Sequence of chain 1.A:
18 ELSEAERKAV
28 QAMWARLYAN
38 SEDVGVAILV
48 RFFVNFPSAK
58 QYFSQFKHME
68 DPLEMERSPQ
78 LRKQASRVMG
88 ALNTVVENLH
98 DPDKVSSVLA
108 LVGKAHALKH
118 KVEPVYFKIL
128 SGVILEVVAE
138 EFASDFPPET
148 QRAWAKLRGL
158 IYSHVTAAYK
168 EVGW

Binding-site contacts:
Ligand atom C21 contacts residue LYS125 of chain 1.A at 3.9 Å.
Ligand atom C21 contacts residue TYR159 of chain 1.A at 4.1 Å (hydrophobic).
Ligand atom N21 contacts residue SER55 of chain 1.B at 3.1 Å (h-bond).
Ligand atom C23 contacts residue GLY156 of chain 1.A at 4.2 Å.
Ligand atom N23 contacts residue GLY156 of chain 1.A at 3.4 Å.
Ligand atom C11 contacts residue ARG155 of chain 1.A at 3.6 Å.
Ligand atom C22 contacts residue LYS125 of chain 1.A at 3.8 Å.
Ligand atom C22 contacts residue TYR159 of chain 1.A at 4.1 Å (hydrophobic).
Ligand atom N21 contacts residue PHE53 of chain 1.B at 3.7 Å.
Ligand atom N25 contacts residue TYR159 of chain 1.A at 3.6 Å.
Ligand atom N24 contacts residue PRO54 of chain 1.B at 3.7 Å.
Ligand atom N11 contacts residue ARG155 of chain 1.A at 3.3 Å.
Ligand atom C26 contacts residue LYS125 of chain 1.A at 4.1 Å.
Ligand atom C21 contacts residue ARG155 of chain 1.A at 3.6 Å.
Ligand atom C26 contacts residue SER55 of chain 1.B at 3.6 Å.
Ligand atom C11 contacts residue PRO54 of chain 1.B at 4.1 Å (hydrophobic).
Ligand atom N21 contacts residue ARG155 of chain 1.A at 3.4 Å (salt-bridge).
Ligand atom N25 contacts residue LYS125 of chain 1.A at 3.6 Å.
Ligand atom N25 contacts residue ARG155 of chain 1.A at 3.4 Å (salt-bridge).
Ligand atom N11 contacts residue PRO54 of chain 1.B at 3.7 Å.
Ligand atom C24 contacts residue SER55 of chain 1.B at 3.9 Å.
Ligand atom C26 contacts residue ARG155 of chain 1.A at 3.7 Å.
Ligand atom C26 contacts residue PRO54 of chain 1.B at 3.8 Å (hydrophobic).
Ligand atom N22 contacts residue SER55 of chain 1.B at 4.0 Å.
Ligand atom N21 contacts residue ASN52 of chain 1.B at 4.5 Å.
Ligand atom N22 contacts residue TYR159 of chain 1.A at 3.4 Å.
Ligand atom N24 contacts residue SER55 of chain 1.B at 3.5 Å (h-bond).
Ligand atom N22 contacts residue LYS125 of chain 1.A at 3.4 Å.
Ligand atom N21 contacts residue LYS125 of chain 1.A at 3.8 Å.
Ligand atom N21 contacts residue PRO54 of chain 1.B at 3.5 Å.
Ligand atom C24 contacts residue PRO54 of chain 1.B at 4.1 Å (hydrophobic).
Ligand atom C22 contacts residue SER55 of chain 1.B at 4.0 Å.

Sequence of chain 1.B:
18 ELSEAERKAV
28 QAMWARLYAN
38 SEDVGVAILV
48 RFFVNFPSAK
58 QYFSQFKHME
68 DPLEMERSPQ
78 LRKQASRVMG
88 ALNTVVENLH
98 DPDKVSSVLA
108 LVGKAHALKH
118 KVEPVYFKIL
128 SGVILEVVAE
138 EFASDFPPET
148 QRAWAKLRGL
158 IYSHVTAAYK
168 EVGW

The protein below binds the small molecule below.
Small molecule (SMILES): N#C[Fe](C#N)(C#N)(C#N)(C#N)C#N